This protein binds this small molecule.
Small molecule (SMILES): Nc1cc(C(F)(F)F)c(-c2cc(N3CCOCC3)nc(N3CCOCC3)c2)cn1

Binding-site contacts:
Ligand atom CAN contacts residue LYS350 of chain 1.B at 3.8 Å.
Ligand atom OAL contacts residue ASN348 of chain 1.B at 3.5 Å.
Ligand atom NBC contacts residue TYR200 of chain 1.B at 3.5 Å (h-bond).
Ligand atom CAT contacts residue LEU253 of chain 1.B at 3.6 Å (hydrophobic).
Ligand atom CAS contacts residue ALA248 of chain 1.B at 3.8 Å (hydrophobic).
Ligand atom CAR contacts residue LYS252 of chain 1.B at 3.7 Å.
Ligand atom CAJ contacts residue VAL313 of chain 1.B at 3.6 Å (hydrophobic).
Ligand atom CAV contacts residue ILE368 of chain 1.B at 3.7 Å (hydrophobic).
Ligand atom NAG contacts residue LYS350 of chain 1.B at 3.3 Å.
Ligand atom CAO contacts residue ASN256 of chain 1.B at 3.6 Å.
Ligand atom CAH contacts residue LEU253 of chain 1.B at 3.6 Å (hydrophobic).
Ligand atom CAP contacts residue ASN101 of chain 1.A at 3.2 Å.
Ligand atom CAJ contacts residue LYS350 of chain 1.B at 3.7 Å.
Ligand atom CAW contacts residue CYS239 of chain 1.B at 3.7 Å (hydrophobic).
Ligand atom NAU contacts residue LEU253 of chain 1.B at 3.8 Å.
Ligand atom FAZ contacts residue CYS239 of chain 1.B at 3.8 Å.
Ligand atom NAG contacts residue ASN256 of chain 1.B at 3.8 Å.
Ligand atom OAL contacts residue VAL181 of chain 1.A at 3.2 Å.
Ligand atom CAK contacts residue VAL313 of chain 1.B at 3.4 Å (hydrophobic).
Ligand atom NAB contacts residue LYS350 of chain 1.B at 3.7 Å.
Ligand atom CAF contacts residue LYS350 of chain 1.B at 3.8 Å.
Ligand atom CAS contacts residue LEU246 of chain 1.B at 3.8 Å (hydrophobic).
Ligand atom CAN contacts residue VAL181 of chain 1.A at 3.5 Å (hydrophobic).
Ligand atom CAM contacts residue VAL181 of chain 1.A at 3.6 Å (hydrophobic).
Ligand atom FBA contacts residue LEU246 of chain 1.B at 3.0 Å.
Ligand atom CAK contacts residue ASN348 of chain 1.B at 3.2 Å.
Ligand atom CAN contacts residue ASN256 of chain 1.B at 3.8 Å.
Ligand atom NBC contacts residue ILE368 of chain 1.B at 3.1 Å.
Ligand atom FAZ contacts residue ALA352 of chain 1.B at 3.5 Å.
Ligand atom CAT contacts residue MET257 of chain 1.B at 3.6 Å (hydrophobic).
Ligand atom NBC contacts residue VAL236 of chain 1.B at 3.2 Å (h-bond).
Ligand atom CAM contacts residue ASN347 of chain 1.B at 3.5 Å.
Ligand atom CAA contacts residue ASN256 of chain 1.B at 3.7 Å.
Ligand atom CAJ contacts residue MET257 of chain 1.B at 3.5 Å (hydrophobic).
Ligand atom FBB contacts residue ALA352 of chain 1.B at 3.7 Å.
Ligand atom FBB contacts residue LYS350 of chain 1.B at 3.6 Å.
Ligand atom NAB contacts residue ASN256 of chain 1.B at 3.6 Å.
Ligand atom OAL contacts residue ASN347 of chain 1.B at 3.8 Å.
Ligand atom CAA contacts residue LYS350 of chain 1.B at 3.4 Å.
Ligand atom FAZ contacts residue ILE316 of chain 1.B at 3.4 Å.

Sequence of chain 1.B:
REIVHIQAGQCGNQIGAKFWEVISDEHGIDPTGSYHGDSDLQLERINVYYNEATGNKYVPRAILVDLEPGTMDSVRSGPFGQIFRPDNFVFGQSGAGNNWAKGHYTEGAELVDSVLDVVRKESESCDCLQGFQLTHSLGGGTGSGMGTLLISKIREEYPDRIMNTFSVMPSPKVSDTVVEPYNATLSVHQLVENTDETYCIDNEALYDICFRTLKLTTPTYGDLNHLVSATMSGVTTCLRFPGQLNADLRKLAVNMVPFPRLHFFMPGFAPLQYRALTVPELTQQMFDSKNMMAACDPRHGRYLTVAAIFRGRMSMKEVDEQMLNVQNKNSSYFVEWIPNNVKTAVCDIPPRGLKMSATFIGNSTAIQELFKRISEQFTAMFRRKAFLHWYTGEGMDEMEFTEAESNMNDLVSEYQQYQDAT

Sequence of chain 1.A:
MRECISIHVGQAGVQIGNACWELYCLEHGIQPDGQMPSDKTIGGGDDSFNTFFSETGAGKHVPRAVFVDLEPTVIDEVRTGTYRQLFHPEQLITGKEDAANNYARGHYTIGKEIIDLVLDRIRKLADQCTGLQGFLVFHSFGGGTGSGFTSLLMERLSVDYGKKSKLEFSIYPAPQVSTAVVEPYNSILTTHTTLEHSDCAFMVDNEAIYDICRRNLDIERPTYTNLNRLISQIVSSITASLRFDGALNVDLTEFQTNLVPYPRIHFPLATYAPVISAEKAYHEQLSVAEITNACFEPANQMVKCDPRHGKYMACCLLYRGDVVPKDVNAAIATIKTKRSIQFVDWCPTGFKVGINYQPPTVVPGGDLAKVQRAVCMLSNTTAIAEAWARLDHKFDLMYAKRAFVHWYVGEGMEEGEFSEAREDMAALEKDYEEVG